Binding-site contacts:
Ligand atom C11 contacts residue VAL35 of chain 1.B at 3.8 Å (hydrophobic).
Ligand atom C9 contacts residue CYS84 of chain 1.B at 4.2 Å (hydrophobic).
Ligand atom C15 contacts residue LEU40 of chain 1.B at 4.1 Å (hydrophobic).
Ligand atom C7 contacts residue TYR87 of chain 1.B at 4.0 Å (hydrophobic).
Ligand atom C17 contacts residue LEU40 of chain 1.B at 3.6 Å (hydrophobic).
Ligand atom C6 contacts residue ASN88 of chain 1.B at 3.5 Å.
Ligand atom O2 contacts residue TRP29 of chain 1.B at 3.8 Å.
Ligand atom C13 contacts residue TRP29 of chain 1.B at 4.3 Å (hydrophobic).
Ligand atom C13 contacts residue PRO30 of chain 1.B at 4.4 Å (hydrophobic).
Ligand atom C9 contacts residue PHE31 of chain 1.B at 3.7 Å (hydrophobic).
Ligand atom C9 contacts residue VAL94 of chain 1.B at 3.7 Å (hydrophobic).
Ligand atom O3 contacts residue VAL94 of chain 1.B at 3.9 Å.
Ligand atom C16 contacts residue TRP29 of chain 1.B at 3.7 Å (hydrophobic).
Ligand atom N1 contacts residue VAL35 of chain 1.B at 4.3 Å.
Ligand atom O1 contacts residue CYS84 of chain 1.B at 3.8 Å.
Ligand atom C14 contacts residue LEU40 of chain 1.B at 4.0 Å (hydrophobic).
Ligand atom C7 contacts residue TYR45 of chain 1.B at 4.0 Å (hydrophobic).
Ligand atom C18 contacts residue TRP29 of chain 1.B at 3.9 Å (hydrophobic).
Ligand atom C8 contacts residue VAL94 of chain 1.B at 3.8 Å (hydrophobic).
Ligand atom C10 contacts residue VAL94 of chain 1.B at 4.3 Å (hydrophobic).
Ligand atom C12 contacts residue LEU40 of chain 1.B at 4.3 Å (hydrophobic).
Ligand atom C19 contacts residue TRP29 of chain 1.B at 3.9 Å (hydrophobic).
Ligand atom C4 contacts residue VAL94 of chain 1.B at 4.2 Å (hydrophobic).
Ligand atom C17 contacts residue TRP29 of chain 1.B at 3.7 Å (hydrophobic).
Ligand atom C7 contacts residue LEU42 of chain 1.B at 3.9 Å (hydrophobic).
Ligand atom C7 contacts residue VAL35 of chain 1.B at 4.0 Å (hydrophobic).
Ligand atom C8 contacts residue CYS84 of chain 1.B at 4.3 Å (hydrophobic).
Ligand atom C10 contacts residue LEU40 of chain 1.B at 4.3 Å (hydrophobic).
Ligand atom C8 contacts residue VAL35 of chain 1.B at 4.2 Å (hydrophobic).
Ligand atom C13 contacts residue LEU40 of chain 1.B at 4.0 Å (hydrophobic).
Ligand atom C9 contacts residue VAL35 of chain 1.B at 4.4 Å (hydrophobic).
Ligand atom C16 contacts residue LEU40 of chain 1.B at 4.0 Å (hydrophobic).
Ligand atom O1 contacts residue ASN88 of chain 1.B at 3.0 Å (h-bond).
Ligand atom C7 contacts residue ASN88 of chain 1.B at 4.0 Å.
Ligand atom C9 contacts residue PRO30 of chain 1.B at 4.2 Å (hydrophobic).
Ligand atom C11 contacts residue PRO30 of chain 1.B at 3.5 Å (hydrophobic).
Ligand atom C5 contacts residue ASN88 of chain 1.B at 3.9 Å.
Ligand atom C12 contacts residue PRO30 of chain 1.B at 3.3 Å (hydrophobic).
Ligand atom C8 contacts residue ASN88 of chain 1.B at 3.9 Å.
Ligand atom N1 contacts residue VAL94 of chain 1.B at 4.0 Å.

This small molecule binds to this protein.
Small molecule (SMILES): CC(=O)N1c2ccc(-c3ccco3)cc2[C@H](NC(=O)OC(C)C)C[C@@H]1C

Sequence of chain 1.B:
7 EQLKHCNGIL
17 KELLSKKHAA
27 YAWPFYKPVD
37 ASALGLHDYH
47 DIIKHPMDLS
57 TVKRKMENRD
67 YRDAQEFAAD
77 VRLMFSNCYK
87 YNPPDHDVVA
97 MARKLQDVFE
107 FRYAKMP